Binding-site contacts:
Ligand atom C5 contacts residue ASN600 of chain 1.C at 3.7 Å.
Ligand atom O5 contacts residue ASN600 of chain 1.C at 2.4 Å (h-bond).
Ligand atom C3 contacts residue ASN600 of chain 1.C at 3.8 Å.
Ligand atom O6 contacts residue ASN600 of chain 1.C at 4.4 Å.
Ligand atom N2 contacts residue ASN600 of chain 1.C at 2.9 Å (h-bond).
Ligand atom C4 contacts residue ASN600 of chain 1.C at 4.3 Å.
Ligand atom C1 contacts residue ASN600 of chain 1.C at 1.4 Å.
Ligand atom O6 contacts residue THR304 of chain 1.C at 4.0 Å.
Ligand atom C7 contacts residue ASN600 of chain 1.C at 4.0 Å.
Ligand atom C2 contacts residue ASN600 of chain 1.C at 2.5 Å.

Sequence of chain 1.C:
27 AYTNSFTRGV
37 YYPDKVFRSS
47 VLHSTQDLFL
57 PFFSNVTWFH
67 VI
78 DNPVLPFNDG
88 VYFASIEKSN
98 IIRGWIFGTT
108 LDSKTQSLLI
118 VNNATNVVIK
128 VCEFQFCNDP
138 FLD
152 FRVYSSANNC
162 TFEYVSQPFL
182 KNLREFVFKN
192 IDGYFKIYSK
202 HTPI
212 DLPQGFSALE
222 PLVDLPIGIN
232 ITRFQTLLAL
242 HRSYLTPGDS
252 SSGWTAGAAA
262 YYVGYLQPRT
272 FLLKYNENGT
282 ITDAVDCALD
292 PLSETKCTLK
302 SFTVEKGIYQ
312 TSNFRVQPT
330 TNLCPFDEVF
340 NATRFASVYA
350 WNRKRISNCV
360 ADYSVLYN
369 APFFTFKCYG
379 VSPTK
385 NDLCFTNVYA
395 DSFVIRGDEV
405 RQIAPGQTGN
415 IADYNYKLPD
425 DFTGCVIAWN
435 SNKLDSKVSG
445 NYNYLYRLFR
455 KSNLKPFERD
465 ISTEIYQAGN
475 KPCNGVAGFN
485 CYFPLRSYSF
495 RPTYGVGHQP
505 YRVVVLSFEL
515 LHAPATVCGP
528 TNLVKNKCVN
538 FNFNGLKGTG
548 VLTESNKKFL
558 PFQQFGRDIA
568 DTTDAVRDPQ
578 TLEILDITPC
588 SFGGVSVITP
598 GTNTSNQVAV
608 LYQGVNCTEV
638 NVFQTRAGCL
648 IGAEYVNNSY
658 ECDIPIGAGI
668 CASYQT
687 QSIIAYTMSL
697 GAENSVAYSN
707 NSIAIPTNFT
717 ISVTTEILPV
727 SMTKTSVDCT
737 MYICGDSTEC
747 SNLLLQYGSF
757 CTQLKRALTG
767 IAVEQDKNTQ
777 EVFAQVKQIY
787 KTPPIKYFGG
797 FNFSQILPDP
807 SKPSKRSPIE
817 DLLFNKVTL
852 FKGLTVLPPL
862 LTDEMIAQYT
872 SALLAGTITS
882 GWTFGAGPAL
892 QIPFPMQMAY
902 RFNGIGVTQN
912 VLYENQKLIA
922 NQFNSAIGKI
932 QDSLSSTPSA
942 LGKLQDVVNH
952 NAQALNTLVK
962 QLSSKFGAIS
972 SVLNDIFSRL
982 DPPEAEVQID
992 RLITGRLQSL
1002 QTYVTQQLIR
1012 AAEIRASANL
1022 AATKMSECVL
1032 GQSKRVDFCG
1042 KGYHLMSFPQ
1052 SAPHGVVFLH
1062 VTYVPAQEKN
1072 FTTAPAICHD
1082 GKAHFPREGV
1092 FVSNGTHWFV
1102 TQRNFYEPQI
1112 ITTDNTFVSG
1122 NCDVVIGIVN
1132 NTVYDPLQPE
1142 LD

A protein and the small-molecule ligand that binds it are described below.
Small molecule (SMILES): CC(=O)N[C@@H]1[C@@H](O)[C@H](O)[C@@H](CO)O[C@H]1O